Binding-site contacts:
Ligand atom CZ2 contacts residue SER185 of chain 1.D at 3.8 Å.
Ligand atom OXT contacts residue GLN109 of chain 1.D at 3.0 Å (h-bond).
Ligand atom CD1 contacts residue PO41 of chain 1.N at 1.3 Å.
Ligand atom O contacts residue GLY106 of chain 1.D at 2.9 Å (h-bond).
Ligand atom OXT contacts residue PO41 of chain 1.N at 0.9 Å (h-bond).
Ligand atom CD1 contacts residue HIS110 of chain 1.D at 3.7 Å.
Ligand atom CE2 contacts residue PO41 of chain 1.N at 3.2 Å.
Ligand atom O contacts residue GLY108 of chain 1.D at 3.5 Å (h-bond).
Ligand atom CH2 contacts residue TYR301 of chain 1.D at 3.6 Å (hydrophobic).
Ligand atom OXT contacts residue THR105 of chain 1.D at 3.8 Å.
Ligand atom NE1 contacts residue PO41 of chain 1.N at 2.5 Å (h-bond).
Ligand atom CB contacts residue PO41 of chain 1.N at 2.1 Å.
Ligand atom N contacts residue ALA107 of chain 1.D at 3.3 Å (h-bond).
Ligand atom CZ3 contacts residue TYR301 of chain 1.D at 3.4 Å (hydrophobic).
Ligand atom CB contacts residue LLP82 of chain 1.D at 3.5 Å.
Ligand atom CG contacts residue PO41 of chain 1.N at 1.6 Å.
Ligand atom CA contacts residue PO41 of chain 1.N at 1.4 Å.
Ligand atom CZ3 contacts residue SER185 of chain 1.D at 3.7 Å.
Ligand atom C contacts residue HIS110 of chain 1.D at 3.5 Å.
Ligand atom CA contacts residue ALA107 of chain 1.D at 3.8 Å (hydrophobic).
Ligand atom O contacts residue HIS110 of chain 1.D at 3.6 Å.
Ligand atom CE2 contacts residue GLU104 of chain 1.D at 3.7 Å.
Ligand atom N contacts residue PO41 of chain 1.N at 0.5 Å (h-bond).
Ligand atom OXT contacts residue GLY108 of chain 1.D at 3.8 Å.
Ligand atom C contacts residue THR105 of chain 1.D at 3.6 Å.
Ligand atom C contacts residue GLY108 of chain 1.D at 3.8 Å.
Ligand atom C contacts residue PO41 of chain 1.N at 0.7 Å.
Ligand atom NE1 contacts residue GLU104 of chain 1.D at 2.8 Å (salt-bridge).
Ligand atom CH2 contacts residue VAL187 of chain 1.D at 3.5 Å (hydrophobic).
Ligand atom CZ2 contacts residue VAL187 of chain 1.D at 3.7 Å (hydrophobic).
Ligand atom O contacts residue ALA107 of chain 1.D at 3.4 Å (h-bond).
Ligand atom C contacts residue ALA107 of chain 1.D at 3.7 Å (hydrophobic).
Ligand atom OXT contacts residue HIS110 of chain 1.D at 2.6 Å (h-bond).
Ligand atom CD2 contacts residue PO41 of chain 1.N at 2.8 Å.
Ligand atom CZ3 contacts residue GLY228 of chain 1.D at 3.7 Å.
Ligand atom N contacts residue GLY106 of chain 1.D at 3.6 Å.
Ligand atom O contacts residue PO41 of chain 1.N at 0.5 Å (h-bond).
Ligand atom CH2 contacts residue SER185 of chain 1.D at 3.6 Å.
Ligand atom O contacts residue THR105 of chain 1.D at 2.5 Å (h-bond).
Ligand atom OXT contacts residue LLP82 of chain 1.D at 3.5 Å.

A small-molecule ligand and the protein it binds are described below.
Small molecule (SMILES): N[C@@H](Cc1c[nH]c2ccccc12)C(=O)O

Sequence of chain 1.D:
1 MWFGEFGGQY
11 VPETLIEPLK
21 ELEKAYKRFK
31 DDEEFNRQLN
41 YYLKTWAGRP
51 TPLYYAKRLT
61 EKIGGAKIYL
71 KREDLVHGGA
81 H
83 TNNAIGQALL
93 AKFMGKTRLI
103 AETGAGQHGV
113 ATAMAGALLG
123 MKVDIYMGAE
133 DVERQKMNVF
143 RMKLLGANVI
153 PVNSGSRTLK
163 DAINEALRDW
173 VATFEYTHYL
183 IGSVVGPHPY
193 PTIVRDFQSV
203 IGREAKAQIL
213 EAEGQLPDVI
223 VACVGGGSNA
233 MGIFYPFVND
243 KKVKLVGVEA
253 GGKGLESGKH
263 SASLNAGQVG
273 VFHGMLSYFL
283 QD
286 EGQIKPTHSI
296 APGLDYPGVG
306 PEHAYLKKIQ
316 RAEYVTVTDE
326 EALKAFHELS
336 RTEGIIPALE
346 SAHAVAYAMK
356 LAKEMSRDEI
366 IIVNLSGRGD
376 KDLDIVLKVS